Sequence of chain 1.G:
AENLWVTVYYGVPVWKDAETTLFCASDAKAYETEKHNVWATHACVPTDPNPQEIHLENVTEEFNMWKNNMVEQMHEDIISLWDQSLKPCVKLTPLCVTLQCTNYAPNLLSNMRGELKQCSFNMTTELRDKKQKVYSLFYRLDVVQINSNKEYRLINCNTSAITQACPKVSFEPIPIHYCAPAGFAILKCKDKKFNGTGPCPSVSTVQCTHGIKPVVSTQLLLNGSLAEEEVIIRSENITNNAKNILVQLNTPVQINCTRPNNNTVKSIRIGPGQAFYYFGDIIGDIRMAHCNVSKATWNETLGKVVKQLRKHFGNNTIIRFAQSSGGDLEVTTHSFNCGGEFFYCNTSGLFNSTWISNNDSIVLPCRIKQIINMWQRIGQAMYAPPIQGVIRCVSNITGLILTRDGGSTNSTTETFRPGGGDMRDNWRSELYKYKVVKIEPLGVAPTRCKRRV

Binding-site contacts:
Ligand atom O5 contacts residue VAL414 of chain 1.G at 4.0 Å.
Ligand atom C5 contacts residue ASN232 of chain 1.G at 3.6 Å.
Ligand atom O3 contacts residue GLU181 of chain 1.G at 4.0 Å.
Ligand atom O6 contacts residue NAG1 of chain 1.Z at 4.5 Å.
Ligand atom C8 contacts residue VAL224 of chain 1.G at 3.8 Å (hydrophobic).
Ligand atom O7 contacts residue SER415 of chain 1.G at 2.3 Å (h-bond).
Ligand atom O3 contacts residue LYS35 of chain 1.G at 3.3 Å (salt-bridge).
Ligand atom C1 contacts residue ASN232 of chain 1.G at 1.4 Å.
Ligand atom O4 contacts residue VAL414 of chain 1.G at 3.9 Å.
Ligand atom C5 contacts residue VAL414 of chain 1.G at 3.3 Å (hydrophobic).
Ligand atom C5 contacts residue NAG1 of chain 1.Z at 4.3 Å.
Ligand atom C4 contacts residue ASN232 of chain 1.G at 4.2 Å.
Ligand atom C2 contacts residue SER415 of chain 1.G at 4.2 Å.
Ligand atom C6 contacts residue VAL414 of chain 1.G at 4.1 Å (hydrophobic).
Ligand atom C8 contacts residue ASN346 of chain 1.G at 3.5 Å.
Ligand atom C2 contacts residue GLU181 of chain 1.G at 4.3 Å.
Ligand atom C4 contacts residue VAL414 of chain 1.G at 4.0 Å (hydrophobic).
Ligand atom C1 contacts residue VAL414 of chain 1.G at 4.1 Å (hydrophobic).
Ligand atom C3 contacts residue ASN232 of chain 1.G at 3.8 Å.
Ligand atom O7 contacts residue ASN232 of chain 1.G at 3.8 Å.
Ligand atom C7 contacts residue SER415 of chain 1.G at 3.4 Å.
Ligand atom C3 contacts residue VAL414 of chain 1.G at 4.2 Å (hydrophobic).
Ligand atom C6 contacts residue NAG1 of chain 1.Z at 3.8 Å.
Ligand atom C7 contacts residue ASN232 of chain 1.G at 3.6 Å.
Ligand atom C6 contacts residue GLU181 of chain 1.G at 3.8 Å.
Ligand atom O5 contacts residue NAG1 of chain 1.Z at 3.6 Å.
Ligand atom C3 contacts residue SER415 of chain 1.G at 4.3 Å.
Ligand atom N2 contacts residue SER415 of chain 1.G at 4.1 Å.
Ligand atom C8 contacts residue SER415 of chain 1.G at 4.4 Å.
Ligand atom O6 contacts residue GLU181 of chain 1.G at 4.5 Å.
Ligand atom O5 contacts residue SER415 of chain 1.G at 4.4 Å.
Ligand atom C7 contacts residue ASN346 of chain 1.G at 4.5 Å.
Ligand atom C5 contacts residue SER415 of chain 1.G at 4.5 Å.
Ligand atom C2 contacts residue ASN232 of chain 1.G at 2.4 Å.
Ligand atom C1 contacts residue SER415 of chain 1.G at 3.6 Å.
Ligand atom O5 contacts residue ASN232 of chain 1.G at 2.3 Å (h-bond).
Ligand atom O7 contacts residue VAL414 of chain 1.G at 4.2 Å.
Ligand atom N2 contacts residue ASN232 of chain 1.G at 2.9 Å (h-bond).

This small molecule binds to this protein.
Small molecule (SMILES): CC(=O)N[C@H]1[C@H](O[C@H]2[C@H](O)[C@@H](NC(C)=O)CO[C@@H]2CO)O[C@H](CO)[C@@H](O[C@@H]2O[C@H](CO)[C@@H](O)[C@H](O)[C@@H]2O)[C@@H]1O